Sequence of chain 1.A:
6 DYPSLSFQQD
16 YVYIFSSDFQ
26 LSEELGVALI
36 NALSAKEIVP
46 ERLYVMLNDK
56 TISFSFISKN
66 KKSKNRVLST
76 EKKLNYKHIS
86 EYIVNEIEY

The small molecule below binds the protein below.
Small molecule (SMILES): C[C@H](CCC(=O)NCCS(=O)(=O)O)[C@H]1CC[C@H]2[C@@H]3CC[C@@H]4C[C@H](O)CC[C@]4(C)[C@H]3C[C@H](O)[C@]12C

Binding-site contacts:
Ligand atom C16 contacts residue PHE24 of chain 1.A at 3.4 Å (hydrophobic).
Ligand atom C31 contacts residue SER22 of chain 1.A at 3.8 Å.
Ligand atom C23 contacts residue PHE24 of chain 1.A at 3.8 Å (hydrophobic).
Ligand atom O02 contacts residue SER11 of chain 1.A at 4.4 Å.
Ligand atom C30 contacts residue PHE24 of chain 1.A at 4.0 Å (hydrophobic).
Ligand atom C15 contacts residue PHE24 of chain 1.A at 3.7 Å (hydrophobic).
Ligand atom C22 contacts residue PHE24 of chain 1.A at 4.3 Å (hydrophobic).
Ligand atom C30 contacts residue SER11 of chain 1.A at 3.8 Å.
Ligand atom C26 contacts residue PHE24 of chain 1.A at 4.2 Å (hydrophobic).